A small-molecule ligand and the protein it binds are described below.
Small molecule (SMILES): CC(=O)N[C@@H](CC(C)C)C(=O)N[C@@H](C)C(=O)N[C@@H](Cc1ccc(O)cc1)[C@@H](O)[C@H](C)CO

Binding-site contacts:
Ligand atom OH contacts residue ALA49 of chain 1.K at 3.7 Å.
Ligand atom C3 contacts residue LYS33 of chain 1.K at 3.7 Å.
Ligand atom CA contacts residue GLY47 of chain 1.K at 3.2 Å.
Ligand atom C3 contacts residue TYR170 of chain 1.K at 3.2 Å (hydrophobic).
Ligand atom O contacts residue THR1 of chain 1.K at 3.5 Å (h-bond).
Ligand atom N contacts residue GLY47 of chain 1.K at 2.8 Å (h-bond).
Ligand atom CE2 contacts residue VAL31 of chain 1.K at 3.4 Å (hydrophobic).
Ligand atom CZ contacts residue ALA49 of chain 1.K at 3.4 Å (hydrophobic).
Ligand atom N contacts residue THR1 of chain 1.K at 3.6 Å (h-bond).
Ligand atom CB contacts residue ALA49 of chain 1.K at 3.8 Å (hydrophobic).
Ligand atom OH contacts residue SER130 of chain 1.L at 3.6 Å.
Ligand atom CE2 contacts residue ALA49 of chain 1.K at 3.4 Å (hydrophobic).
Ligand atom CB contacts residue GLY47 of chain 1.K at 3.8 Å.
Ligand atom C1 contacts residue MES1 of chain 1.NA at 3.2 Å.
Ligand atom O contacts residue THR1 of chain 1.K at 2.1 Å (h-bond).
Ligand atom CD2 contacts residue ALA27 of chain 1.K at 3.4 Å (hydrophobic).
Ligand atom CB contacts residue THR1 of chain 1.K at 2.7 Å.
Ligand atom O contacts residue GLY47 of chain 1.K at 3.0 Å (h-bond).
Ligand atom N contacts residue THR21 of chain 1.K at 3.0 Å (h-bond).
Ligand atom OH contacts residue VAL31 of chain 1.K at 3.6 Å.
Ligand atom O contacts residue MES1 of chain 1.NA at 3.1 Å (h-bond).
Ligand atom O contacts residue ALA49 of chain 1.K at 3.2 Å (h-bond).
Ligand atom CH3 contacts residue ASP126 of chain 1.L at 3.6 Å.
Ligand atom OH contacts residue GLN53 of chain 1.K at 3.0 Å (h-bond).
Ligand atom C contacts residue GLY47 of chain 1.K at 3.5 Å.
Ligand atom C contacts residue THR21 of chain 1.K at 3.6 Å.
Ligand atom C1 contacts residue THR1 of chain 1.K at 2.4 Å.
Ligand atom CA contacts residue THR21 of chain 1.K at 3.2 Å.
Ligand atom C2 contacts residue THR1 of chain 1.K at 1.5 Å.
Ligand atom CB contacts residue GLY47 of chain 1.K at 3.7 Å.
Ligand atom O contacts residue THR21 of chain 1.K at 3.2 Å (h-bond).
Ligand atom CA contacts residue THR1 of chain 1.K at 2.4 Å.
Ligand atom C contacts residue THR1 of chain 1.K at 1.4 Å.
Ligand atom N contacts residue ASP126 of chain 1.L at 3.5 Å (salt-bridge).
Ligand atom CZ contacts residue VAL31 of chain 1.K at 3.4 Å (hydrophobic).
Ligand atom CD2 contacts residue THR21 of chain 1.K at 3.7 Å.
Ligand atom C3 contacts residue THR1 of chain 1.K at 2.4 Å.
Ligand atom O contacts residue THR21 of chain 1.K at 3.1 Å (h-bond).
Ligand atom O contacts residue ALA20 of chain 1.K at 3.4 Å.
Ligand atom C3 contacts residue ARG19 of chain 1.K at 3.2 Å.

Sequence of chain 1.K:
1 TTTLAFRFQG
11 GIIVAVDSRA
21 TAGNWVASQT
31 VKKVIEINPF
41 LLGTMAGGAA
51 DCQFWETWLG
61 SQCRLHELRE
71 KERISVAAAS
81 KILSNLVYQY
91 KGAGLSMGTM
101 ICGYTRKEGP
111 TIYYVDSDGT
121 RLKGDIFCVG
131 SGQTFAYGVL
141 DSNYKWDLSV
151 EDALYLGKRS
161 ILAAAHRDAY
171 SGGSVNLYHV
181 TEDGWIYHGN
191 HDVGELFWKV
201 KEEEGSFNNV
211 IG

Sequence of chain 1.L:
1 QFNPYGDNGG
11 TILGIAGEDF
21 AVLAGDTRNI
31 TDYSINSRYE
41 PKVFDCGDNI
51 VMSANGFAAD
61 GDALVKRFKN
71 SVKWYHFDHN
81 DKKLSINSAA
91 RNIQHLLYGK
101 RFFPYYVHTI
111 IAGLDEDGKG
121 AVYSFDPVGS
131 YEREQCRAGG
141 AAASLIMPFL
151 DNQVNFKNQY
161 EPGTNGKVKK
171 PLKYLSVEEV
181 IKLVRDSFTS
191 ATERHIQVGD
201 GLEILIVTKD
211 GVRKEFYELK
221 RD